Sequence of chain 1.A:
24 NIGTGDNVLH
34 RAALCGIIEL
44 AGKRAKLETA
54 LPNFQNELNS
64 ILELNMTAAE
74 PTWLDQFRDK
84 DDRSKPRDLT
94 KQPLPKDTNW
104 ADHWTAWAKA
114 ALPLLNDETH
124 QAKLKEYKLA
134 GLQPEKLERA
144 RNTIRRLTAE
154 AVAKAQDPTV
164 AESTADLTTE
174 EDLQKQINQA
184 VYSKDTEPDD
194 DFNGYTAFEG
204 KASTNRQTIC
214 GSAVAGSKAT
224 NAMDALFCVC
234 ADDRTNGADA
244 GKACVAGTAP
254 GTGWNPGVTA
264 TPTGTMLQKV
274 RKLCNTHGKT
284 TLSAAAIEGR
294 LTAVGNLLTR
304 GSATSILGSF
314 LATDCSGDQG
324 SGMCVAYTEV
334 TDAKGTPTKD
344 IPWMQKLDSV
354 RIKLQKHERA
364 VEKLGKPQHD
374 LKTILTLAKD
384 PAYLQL

The protein below binds the small molecule below.
Small molecule (SMILES): OC[C@H]1O[C@H](O)[C@H](O)[C@@H](O)[C@@H]1O

Binding-site contacts:
Ligand atom C2 contacts residue SER319 of chain 1.A at 4.0 Å.
Ligand atom C6 contacts residue SER324 of chain 1.A at 4.0 Å.
Ligand atom O2 contacts residue GLN210 of chain 1.A at 3.9 Å.
Ligand atom C6 contacts residue GLY323 of chain 1.A at 3.6 Å.
Ligand atom C1 contacts residue SER324 of chain 1.A at 1.4 Å.
Ligand atom O2 contacts residue ASP317 of chain 1.A at 2.7 Å (salt-bridge).
Ligand atom O4 contacts residue ASP321 of chain 1.A at 4.1 Å.
Ligand atom C3 contacts residue SER324 of chain 1.A at 2.9 Å.
Ligand atom O4 contacts residue SER324 of chain 1.A at 4.3 Å.
Ligand atom C4 contacts residue ASP321 of chain 1.A at 4.4 Å.
Ligand atom C2 contacts residue SER324 of chain 1.A at 2.4 Å.
Ligand atom C1 contacts residue SER319 of chain 1.A at 4.0 Å.
Ligand atom C1 contacts residue GLY323 of chain 1.A at 4.4 Å.
Ligand atom C5 contacts residue SER324 of chain 1.A at 2.7 Å.
Ligand atom C5 contacts residue ALA315 of chain 1.A at 4.2 Å (hydrophobic).
Ligand atom C5 contacts residue GLY323 of chain 1.A at 3.7 Å.
Ligand atom C1 contacts residue ASP317 of chain 1.A at 3.5 Å.
Ligand atom O5 contacts residue SER324 of chain 1.A at 2.2 Å (h-bond).
Ligand atom C1 contacts residue ALA315 of chain 1.A at 4.3 Å (hydrophobic).
Ligand atom O2 contacts residue SER324 of chain 1.A at 2.9 Å (h-bond).
Ligand atom C2 contacts residue ASP317 of chain 1.A at 3.5 Å.
Ligand atom O5 contacts residue ALA315 of chain 1.A at 3.3 Å.
Ligand atom C4 contacts residue SER324 of chain 1.A at 3.4 Å.
Ligand atom O6 contacts residue GLY323 of chain 1.A at 4.5 Å.
Ligand atom O3 contacts residue SER324 of chain 1.A at 4.2 Å.
Ligand atom O6 contacts residue ALA315 of chain 1.A at 3.7 Å.
Ligand atom C1 contacts residue THR316 of chain 1.A at 4.2 Å.
Ligand atom O5 contacts residue GLY323 of chain 1.A at 3.6 Å (h-bond).
Ligand atom C6 contacts residue ALA315 of chain 1.A at 3.9 Å (hydrophobic).
Ligand atom O5 contacts residue THR316 of chain 1.A at 4.2 Å.
Ligand atom C5 contacts residue ASP321 of chain 1.A at 3.9 Å.
Ligand atom C3 contacts residue ASP321 of chain 1.A at 4.2 Å.
Ligand atom O2 contacts residue SER319 of chain 1.A at 2.9 Å (h-bond).